Sequence of chain 1.D:
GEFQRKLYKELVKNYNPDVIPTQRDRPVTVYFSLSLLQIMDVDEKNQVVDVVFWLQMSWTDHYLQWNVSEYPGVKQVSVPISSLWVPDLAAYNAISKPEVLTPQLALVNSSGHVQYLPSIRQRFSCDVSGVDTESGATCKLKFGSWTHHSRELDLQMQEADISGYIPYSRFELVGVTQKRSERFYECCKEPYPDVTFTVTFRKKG

A small-molecule ligand and the protein it binds are described below.
Small molecule (SMILES): O=C(NCCCO)c1cc(Br)c(Br)[nH]1

Sequence of chain 1.C:
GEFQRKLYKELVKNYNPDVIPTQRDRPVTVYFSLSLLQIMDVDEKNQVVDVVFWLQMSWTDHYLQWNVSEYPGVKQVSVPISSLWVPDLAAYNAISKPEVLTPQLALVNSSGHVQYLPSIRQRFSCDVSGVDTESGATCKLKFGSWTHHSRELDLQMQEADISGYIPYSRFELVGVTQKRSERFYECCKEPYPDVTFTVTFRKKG

Binding-site contacts:
Ligand atom N14 contacts residue ALA91 of chain 1.C at 3.7 Å.
Ligand atom BR2 contacts residue PHE53 of chain 1.C at 3.8 Å.
Ligand atom BR1 contacts residue PHE32 of chain 1.C at 3.6 Å.
Ligand atom N14 contacts residue PRO98 of chain 1.C at 4.2 Å.
Ligand atom C08 contacts residue LEU89 of chain 1.C at 4.0 Å (hydrophobic).
Ligand atom O01 contacts residue PRO98 of chain 1.C at 3.5 Å.
Ligand atom C12 contacts residue PHE143 of chain 1.C at 3.5 Å (hydrophobic).
Ligand atom C04 contacts residue LEU101 of chain 1.D at 3.5 Å (hydrophobic).
Ligand atom C09 contacts residue PHE143 of chain 1.C at 4.2 Å (hydrophobic).
Ligand atom C08 contacts residue GLN122 of chain 1.C at 3.7 Å.
Ligand atom C04 contacts residue PRO103 of chain 1.D at 4.0 Å (hydrophobic).
Ligand atom C05 contacts residue PRO103 of chain 1.D at 3.9 Å (hydrophobic).
Ligand atom C09 contacts residue LEU89 of chain 1.C at 3.5 Å (hydrophobic).
Ligand atom C06 contacts residue LEU101 of chain 1.D at 3.7 Å (hydrophobic).
Ligand atom BR1 contacts residue PHE143 of chain 1.C at 3.5 Å.
Ligand atom BR2 contacts residue ILE120 of chain 1.C at 3.9 Å.
Ligand atom C02 contacts residue GLN122 of chain 1.C at 3.9 Å.
Ligand atom O01 contacts residue ALA91 of chain 1.C at 3.8 Å.
Ligand atom N03 contacts residue LEU89 of chain 1.C at 2.8 Å (h-bond).
Ligand atom C02 contacts residue PRO98 of chain 1.C at 4.0 Å (hydrophobic).
Ligand atom C09 contacts residue ALA91 of chain 1.C at 4.2 Å (hydrophobic).
Ligand atom N03 contacts residue ALA91 of chain 1.C at 4.0 Å.
Ligand atom C10 contacts residue PHE143 of chain 1.C at 3.6 Å (hydrophobic).
Ligand atom C05 contacts residue LEU101 of chain 1.D at 4.1 Å (hydrophobic).
Ligand atom BR2 contacts residue GLN122 of chain 1.C at 3.6 Å.
Ligand atom C02 contacts residue ALA91 of chain 1.C at 3.9 Å (hydrophobic).
Ligand atom BR1 contacts residue LEU55 of chain 1.C at 3.6 Å.
Ligand atom O01 contacts residue GLN122 of chain 1.C at 2.9 Å (h-bond).
Ligand atom C08 contacts residue ALA91 of chain 1.C at 3.7 Å (hydrophobic).
Ligand atom N03 contacts residue ALA90 of chain 1.C at 4.0 Å.
Ligand atom C12 contacts residue GLN122 of chain 1.C at 3.3 Å.
Ligand atom N14 contacts residue GLN122 of chain 1.C at 2.6 Å (h-bond).
Ligand atom C02 contacts residue LEU89 of chain 1.C at 3.8 Å (hydrophobic).
Ligand atom C06 contacts residue PRO98 of chain 1.C at 3.9 Å (hydrophobic).
Ligand atom C12 contacts residue ILE120 of chain 1.C at 4.2 Å (hydrophobic).
Ligand atom C04 contacts residue LEU89 of chain 1.C at 3.5 Å (hydrophobic).
Ligand atom O01 contacts residue LEU101 of chain 1.D at 4.0 Å.
Ligand atom C05 contacts residue THR102 of chain 1.D at 4.1 Å.
Ligand atom BR2 contacts residue PHE143 of chain 1.C at 3.5 Å.
Ligand atom BR2 contacts residue PHE124 of chain 1.C at 4.1 Å.